Binding-site contacts:
Ligand atom C8 contacts residue MET54 of chain 1.B at 3.5 Å (hydrophobic).
Ligand atom O3' contacts residue MET238 of chain 1.B at 3.6 Å (h-bond).
Ligand atom N1 contacts residue GLU294 of chain 1.B at 2.8 Å (salt-bridge).
Ligand atom N7 contacts residue MET267 of chain 1.B at 2.9 Å (h-bond).
Ligand atom C5 contacts residue NAJ1 of chain 1.G at 3.6 Å.
Ligand atom O3P contacts residue SER182 of chain 1.B at 2.7 Å (h-bond).
Ligand atom O3' contacts residue ASP217 of chain 1.B at 2.4 Å (salt-bridge).
Ligand atom C6 contacts residue NAJ1 of chain 1.G at 3.6 Å.
Ligand atom O5' contacts residue GLY181 of chain 1.B at 3.4 Å.
Ligand atom O6 contacts residue GLU294 of chain 1.B at 3.6 Å.
Ligand atom O1P contacts residue GLY240 of chain 1.B at 2.8 Å (h-bond).
Ligand atom N1 contacts residue NAJ1 of chain 1.G at 3.2 Å.
Ligand atom C4 contacts residue NAJ1 of chain 1.G at 3.3 Å.
Ligand atom N7 contacts residue ILE183 of chain 1.B at 3.7 Å.
Ligand atom O3P contacts residue GLY219 of chain 1.B at 3.0 Å (h-bond).
Ligand atom O6 contacts residue MET267 of chain 1.B at 3.4 Å (h-bond).
Ligand atom O2P contacts residue SER182 of chain 1.B at 2.6 Å (h-bond).
Ligand atom N3 contacts residue NAJ1 of chain 1.G at 2.9 Å.
Ligand atom O3P contacts residue GLY181 of chain 1.B at 3.4 Å.
Ligand atom O3' contacts residue ALA52 of chain 1.B at 3.5 Å.
Ligand atom O6 contacts residue GLY268 of chain 1.B at 2.5 Å (h-bond).
Ligand atom O2' contacts residue ASP217 of chain 1.B at 2.6 Å (salt-bridge).
Ligand atom C3' contacts residue ASP217 of chain 1.B at 3.5 Å.
Ligand atom O2P contacts residue SER241 of chain 1.B at 2.9 Å (h-bond).
Ligand atom O6 contacts residue GLY266 of chain 1.B at 3.5 Å.
Ligand atom C2 contacts residue GLU294 of chain 1.B at 3.5 Å.
Ligand atom O1P contacts residue SER241 of chain 1.B at 3.5 Å (h-bond).
Ligand atom C4' contacts residue ASP217 of chain 1.B at 3.6 Å.
Ligand atom N1 contacts residue CYS184 of chain 1.B at 3.6 Å.
Ligand atom N7 contacts residue GLY266 of chain 1.B at 3.4 Å.
Ligand atom C2 contacts residue NAJ1 of chain 1.G at 2.9 Å.
Ligand atom P contacts residue SER182 of chain 1.B at 3.6 Å.
Ligand atom C6 contacts residue GLY268 of chain 1.B at 3.5 Å.
Ligand atom N3 contacts residue CYS184 of chain 1.B at 3.3 Å (h-bond).
Ligand atom O2' contacts residue NAJ1 of chain 1.G at 3.7 Å.
Ligand atom C6 contacts residue GLU294 of chain 1.B at 3.6 Å.
Ligand atom C5' contacts residue TYR264 of chain 1.B at 3.5 Å (hydrophobic).
Ligand atom O2P contacts residue TYR264 of chain 1.B at 2.5 Å (h-bond).
Ligand atom C2 contacts residue CYS184 of chain 1.B at 2.8 Å (hydrophobic).
Ligand atom O6 contacts residue GLY295 of chain 1.B at 3.6 Å.

Sequence of chain 1.B:
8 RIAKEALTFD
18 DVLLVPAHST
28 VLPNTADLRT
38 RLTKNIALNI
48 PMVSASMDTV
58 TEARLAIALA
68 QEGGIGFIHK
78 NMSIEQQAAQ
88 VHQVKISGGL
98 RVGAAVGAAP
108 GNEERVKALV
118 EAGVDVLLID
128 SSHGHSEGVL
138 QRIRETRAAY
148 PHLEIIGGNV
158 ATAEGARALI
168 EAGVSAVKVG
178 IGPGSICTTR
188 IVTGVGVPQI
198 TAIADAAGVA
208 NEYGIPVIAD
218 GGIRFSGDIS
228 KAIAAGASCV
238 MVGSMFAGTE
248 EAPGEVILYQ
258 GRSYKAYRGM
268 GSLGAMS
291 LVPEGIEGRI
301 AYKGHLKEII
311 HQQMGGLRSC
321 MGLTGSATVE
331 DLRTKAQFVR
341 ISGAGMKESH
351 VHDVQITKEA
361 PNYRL

This protein binds this small molecule.
Small molecule (SMILES): O=c1[nH]cnc2c1ncn2[C@@H]1O[C@H](COP(=O)(O)O)[C@@H](O)[C@H]1O